Binding-site contacts:
Ligand atom C13 contacts residue GLY151 of chain 1.B at 3.5 Å.
Ligand atom C19 contacts residue FAD1 of chain 1.H at 3.4 Å.
Ligand atom C17 contacts residue FAD1 of chain 1.H at 3.3 Å.
Ligand atom O23 contacts residue FAD1 of chain 1.H at 3.3 Å.
Ligand atom C27 contacts residue FAD1 of chain 1.H at 3.5 Å.
Ligand atom N30 contacts residue FAD1 of chain 1.H at 3.6 Å.
Ligand atom C21 contacts residue GLY151 of chain 1.B at 2.9 Å.
Ligand atom C22 contacts residue FAD1 of chain 1.H at 3.5 Å.
Ligand atom C29 contacts residue ASP118 of chain 1.A at 2.8 Å.
Ligand atom C28 contacts residue LEU121 of chain 1.A at 3.4 Å (hydrophobic).
Ligand atom C5 contacts residue GLU194 of chain 1.B at 3.2 Å.
Ligand atom C17 contacts residue PHE179 of chain 1.A at 3.8 Å (hydrophobic).
Ligand atom C16 contacts residue FAD1 of chain 1.H at 3.6 Å.
Ligand atom C15 contacts residue FAD1 of chain 1.H at 3.5 Å.
Ligand atom O24 contacts residue FAD1 of chain 1.H at 3.6 Å.
Ligand atom O23 contacts residue PHE179 of chain 1.A at 3.5 Å.
Ligand atom O8 contacts residue GLU194 of chain 1.B at 3.3 Å.
Ligand atom C28 contacts residue FAD1 of chain 1.H at 3.0 Å.
Ligand atom N14 contacts residue FAD1 of chain 1.H at 3.5 Å.
Ligand atom C27 contacts residue PHE127 of chain 1.A at 3.5 Å (hydrophobic).
Ligand atom C29 contacts residue LEU121 of chain 1.A at 2.9 Å (hydrophobic).
Ligand atom C26 contacts residue FAD1 of chain 1.H at 3.4 Å.
Ligand atom N30 contacts residue CYS122 of chain 1.A at 3.5 Å.
Ligand atom C29 contacts residue FAD1 of chain 1.H at 3.5 Å.
Ligand atom C6 contacts residue GLU194 of chain 1.B at 3.7 Å.
Ligand atom N30 contacts residue ASP118 of chain 1.A at 2.6 Å (salt-bridge).
Ligand atom C4 contacts residue GLU194 of chain 1.B at 3.2 Å.
Ligand atom C20 contacts residue FAD1 of chain 1.H at 3.5 Å.
Ligand atom C11 contacts residue GLY150 of chain 1.B at 3.4 Å.
Ligand atom C13 contacts residue FAD1 of chain 1.H at 3.6 Å.
Ligand atom N25 contacts residue FAD1 of chain 1.H at 3.4 Å.
Ligand atom C26 contacts residue PHE127 of chain 1.A at 3.0 Å (hydrophobic).
Ligand atom C28 contacts residue TRP106 of chain 1.B at 3.4 Å (hydrophobic).
Ligand atom C29 contacts residue CYS122 of chain 1.A at 3.3 Å (hydrophobic).
Ligand atom C21 contacts residue GLY150 of chain 1.B at 3.6 Å.
Ligand atom C18 contacts residue PHE127 of chain 1.A at 3.7 Å (hydrophobic).
Ligand atom C22 contacts residue PHE179 of chain 1.A at 3.4 Å (hydrophobic).
Ligand atom C19 contacts residue PHE127 of chain 1.A at 3.5 Å (hydrophobic).
Ligand atom N25 contacts residue PHE127 of chain 1.A at 3.2 Å.
Ligand atom C18 contacts residue FAD1 of chain 1.H at 3.4 Å.

Sequence of chain 1.B:
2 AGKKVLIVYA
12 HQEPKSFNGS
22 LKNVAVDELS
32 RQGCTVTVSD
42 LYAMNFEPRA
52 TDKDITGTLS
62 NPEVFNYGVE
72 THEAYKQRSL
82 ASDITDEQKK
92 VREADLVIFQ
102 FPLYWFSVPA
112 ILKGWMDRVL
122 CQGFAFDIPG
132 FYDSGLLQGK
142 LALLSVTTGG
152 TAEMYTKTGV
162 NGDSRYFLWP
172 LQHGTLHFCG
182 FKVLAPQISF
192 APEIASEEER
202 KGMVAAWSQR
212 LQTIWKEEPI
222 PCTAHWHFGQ

This small molecule binds to this protein.
Small molecule (SMILES): Cc1c(COc2ccc([N+](=O)[O-])cc2)c2c(n1C)C(=O)C=C(NCCCCN)C2=O

Sequence of chain 1.A:
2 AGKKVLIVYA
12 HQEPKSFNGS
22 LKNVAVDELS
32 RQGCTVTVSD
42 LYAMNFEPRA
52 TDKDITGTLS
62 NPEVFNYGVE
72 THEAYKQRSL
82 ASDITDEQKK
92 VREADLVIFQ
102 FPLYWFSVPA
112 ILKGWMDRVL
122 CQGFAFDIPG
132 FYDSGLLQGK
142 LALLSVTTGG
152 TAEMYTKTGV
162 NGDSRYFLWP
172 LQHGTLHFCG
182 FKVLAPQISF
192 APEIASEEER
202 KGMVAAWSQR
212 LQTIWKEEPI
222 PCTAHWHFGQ